Binding-site contacts:
Ligand atom C4 contacts residue ASN135 of chain 1.B at 4.4 Å.
Ligand atom C8 contacts residue ARG72 of chain 1.B at 4.0 Å.
Ligand atom O7 contacts residue PHE54 of chain 1.B at 4.0 Å.
Ligand atom O7 contacts residue GLU56 of chain 1.B at 4.3 Å.
Ligand atom N2 contacts residue ASN135 of chain 1.B at 3.0 Å (h-bond).
Ligand atom C7 contacts residue GLU56 of chain 1.B at 4.1 Å.
Ligand atom C1 contacts residue ASN135 of chain 1.B at 1.6 Å.
Ligand atom C8 contacts residue LEU126 of chain 1.B at 4.2 Å (hydrophobic).
Ligand atom C3 contacts residue ASN135 of chain 1.B at 3.9 Å.
Ligand atom O7 contacts residue ASN135 of chain 1.B at 3.8 Å.
Ligand atom C2 contacts residue ASN135 of chain 1.B at 2.6 Å.
Ligand atom C7 contacts residue ASN135 of chain 1.B at 3.6 Å.
Ligand atom C7 contacts residue PHE54 of chain 1.B at 4.5 Å (hydrophobic).
Ligand atom C7 contacts residue ARG72 of chain 1.B at 4.0 Å.
Ligand atom C8 contacts residue TYR124 of chain 1.B at 3.4 Å (hydrophobic).
Ligand atom C5 contacts residue ASN135 of chain 1.B at 3.9 Å.
Ligand atom C8 contacts residue PHE54 of chain 1.B at 4.4 Å (hydrophobic).
Ligand atom O7 contacts residue ARG72 of chain 1.B at 3.3 Å (salt-bridge).
Ligand atom C8 contacts residue GLU56 of chain 1.B at 3.1 Å.
Ligand atom O5 contacts residue ASN135 of chain 1.B at 2.6 Å (h-bond).
Ligand atom C6 contacts residue TYR124 of chain 1.B at 4.4 Å (hydrophobic).

A protein and the small-molecule ligand that binds it are described below.
Small molecule (SMILES): CC(=O)N[C@H]1[C@H](O[C@H]2[C@H](O)[C@@H](NC(C)=O)CO[C@@H]2CO)O[C@H](CO)[C@@H](O)[C@@H]1O

Sequence of chain 1.B:
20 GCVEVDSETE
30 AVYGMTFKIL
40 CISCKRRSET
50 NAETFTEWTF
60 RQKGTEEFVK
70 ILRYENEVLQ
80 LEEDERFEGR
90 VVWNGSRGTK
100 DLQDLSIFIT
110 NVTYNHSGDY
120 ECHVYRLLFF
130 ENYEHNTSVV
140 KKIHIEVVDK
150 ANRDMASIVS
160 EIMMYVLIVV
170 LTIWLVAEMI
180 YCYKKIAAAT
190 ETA